Sequence of chain 1.B:
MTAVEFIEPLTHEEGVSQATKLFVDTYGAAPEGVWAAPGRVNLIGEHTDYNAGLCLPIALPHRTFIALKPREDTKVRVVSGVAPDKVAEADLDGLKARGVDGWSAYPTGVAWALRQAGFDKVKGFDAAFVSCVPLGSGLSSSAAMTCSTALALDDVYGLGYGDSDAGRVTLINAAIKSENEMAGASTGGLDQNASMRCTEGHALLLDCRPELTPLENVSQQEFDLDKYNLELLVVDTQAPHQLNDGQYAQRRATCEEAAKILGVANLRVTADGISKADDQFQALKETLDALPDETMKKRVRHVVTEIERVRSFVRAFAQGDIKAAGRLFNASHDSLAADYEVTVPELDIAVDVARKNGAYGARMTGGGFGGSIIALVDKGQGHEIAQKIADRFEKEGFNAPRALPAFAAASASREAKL

A small-molecule ligand and the protein it binds are described below.
Small molecule (SMILES): OC[C@H]1O[C@H](O)[C@H](F)[C@@H](O)[C@H]1O

Binding-site contacts:
Ligand atom O5 contacts residue 2FG1 of chain 1.X at 0.1 Å (h-bond).
Ligand atom O6 contacts residue HIS47 of chain 1.B at 2.8 Å (h-bond).
Ligand atom O5 contacts residue TYR248 of chain 1.B at 3.3 Å.
Ligand atom C3 contacts residue ASP49 of chain 1.B at 3.4 Å.
Ligand atom F2 contacts residue ASP191 of chain 1.B at 3.2 Å.
Ligand atom C3 contacts residue ASP191 of chain 1.B at 3.7 Å.
Ligand atom O3 contacts residue GLY188 of chain 1.B at 3.1 Å (h-bond).
Ligand atom O1 contacts residue 2FG1 of chain 1.X at 1.3 Å.
Ligand atom O3 contacts residue ASP49 of chain 1.B at 2.5 Å (salt-bridge).
Ligand atom C1 contacts residue GLY367 of chain 1.B at 3.8 Å.
Ligand atom O4 contacts residue TYR50 of chain 1.B at 3.6 Å.
Ligand atom C2 contacts residue 2FG1 of chain 1.X at 0.1 Å.
Ligand atom O6 contacts residue 2FG1 of chain 1.X at 0.0 Å (h-bond).
Ligand atom C4 contacts residue 2FG1 of chain 1.X at 0.0 Å.
Ligand atom C2 contacts residue TYR248 of chain 1.B at 3.3 Å (hydrophobic).
Ligand atom O6 contacts residue LEU190 of chain 1.B at 3.9 Å.
Ligand atom O4 contacts residue TYR248 of chain 1.B at 2.6 Å (h-bond).
Ligand atom C6 contacts residue GLY366 of chain 1.B at 3.7 Å.
Ligand atom C3 contacts residue 2FG1 of chain 1.X at 0.1 Å.
Ligand atom C3 contacts residue TYR248 of chain 1.B at 3.6 Å (hydrophobic).
Ligand atom C1 contacts residue TYR248 of chain 1.B at 3.7 Å (hydrophobic).
Ligand atom O1 contacts residue ARG40 of chain 1.B at 2.9 Å (salt-bridge).
Ligand atom O3 contacts residue 2FG1 of chain 1.X at 0.0 Å (h-bond).
Ligand atom O4 contacts residue ASP49 of chain 1.B at 2.6 Å (salt-bridge).
Ligand atom O3 contacts residue TYR248 of chain 1.B at 3.4 Å (h-bond).
Ligand atom C6 contacts residue HIS47 of chain 1.B at 3.5 Å.
Ligand atom O6 contacts residue GLU46 of chain 1.B at 2.6 Å (salt-bridge).
Ligand atom C4 contacts residue TYR248 of chain 1.B at 3.6 Å (hydrophobic).
Ligand atom F2 contacts residue THR187 of chain 1.B at 3.1 Å.
Ligand atom O1 contacts residue GLY367 of chain 1.B at 3.6 Å (h-bond).
Ligand atom F2 contacts residue 2FG1 of chain 1.X at 0.0 Å.
Ligand atom C6 contacts residue GLU46 of chain 1.B at 3.3 Å.
Ligand atom C6 contacts residue 2FG1 of chain 1.X at 0.0 Å.
Ligand atom O4 contacts residue 2FG1 of chain 1.X at 0.0 Å (h-bond).
Ligand atom C5 contacts residue 2FG1 of chain 1.X at 0.1 Å.
Ligand atom C1 contacts residue 2FG1 of chain 1.X at 0.1 Å.
Ligand atom O5 contacts residue GLY367 of chain 1.B at 3.2 Å.
Ligand atom C4 contacts residue ASP49 of chain 1.B at 3.3 Å.
Ligand atom O3 contacts residue THR187 of chain 1.B at 3.8 Å.
Ligand atom O1 contacts residue ASP191 of chain 1.B at 3.5 Å (salt-bridge).